Sequence of chain 1.A:
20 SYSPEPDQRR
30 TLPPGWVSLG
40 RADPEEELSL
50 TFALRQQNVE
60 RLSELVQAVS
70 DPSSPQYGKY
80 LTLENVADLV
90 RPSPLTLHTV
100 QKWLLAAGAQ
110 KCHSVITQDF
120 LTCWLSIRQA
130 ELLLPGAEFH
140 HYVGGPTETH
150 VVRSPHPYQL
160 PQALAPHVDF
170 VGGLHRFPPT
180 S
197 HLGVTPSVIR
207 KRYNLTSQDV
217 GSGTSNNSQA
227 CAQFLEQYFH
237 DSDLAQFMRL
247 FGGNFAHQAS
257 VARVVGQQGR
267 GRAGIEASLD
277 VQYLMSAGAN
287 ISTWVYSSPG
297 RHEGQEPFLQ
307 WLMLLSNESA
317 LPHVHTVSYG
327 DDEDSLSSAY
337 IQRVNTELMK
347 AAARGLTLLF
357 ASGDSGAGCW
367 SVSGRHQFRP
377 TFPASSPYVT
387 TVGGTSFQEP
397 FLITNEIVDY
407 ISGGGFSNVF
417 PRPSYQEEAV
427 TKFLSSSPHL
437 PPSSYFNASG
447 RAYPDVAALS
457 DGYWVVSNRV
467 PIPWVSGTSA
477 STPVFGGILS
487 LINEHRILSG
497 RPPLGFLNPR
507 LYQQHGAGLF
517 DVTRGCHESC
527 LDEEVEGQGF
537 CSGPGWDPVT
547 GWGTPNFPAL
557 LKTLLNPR

Binding-site contacts:
Ligand atom C6 contacts residue ARG208 of chain 1.A at 3.6 Å.
Ligand atom O6 contacts residue PHE516 of chain 1.A at 3.8 Å.
Ligand atom O5 contacts residue ASN210 of chain 1.A at 3.7 Å.
Ligand atom O7 contacts residue ARG208 of chain 1.A at 4.4 Å.
Ligand atom C3 contacts residue ASN552 of chain 1.A at 4.3 Å.
Ligand atom C6 contacts residue PHE516 of chain 1.A at 4.4 Å (hydrophobic).
Ligand atom O6 contacts residue ASN210 of chain 1.A at 4.4 Å.
Ligand atom C5 contacts residue ASN210 of chain 1.A at 2.5 Å.
Ligand atom O3 contacts residue ASN552 of chain 1.A at 4.5 Å.
Ligand atom C4 contacts residue ARG208 of chain 1.A at 3.9 Å.
Ligand atom O6 contacts residue THR550 of chain 1.A at 4.3 Å.
Ligand atom O6 contacts residue ASN552 of chain 1.A at 4.2 Å.
Ligand atom C4 contacts residue ASN552 of chain 1.A at 3.0 Å.
Ligand atom C1 contacts residue ASN210 of chain 1.A at 4.1 Å.
Ligand atom C3 contacts residue ASN210 of chain 1.A at 2.5 Å.
Ligand atom C5 contacts residue ASN552 of chain 1.A at 3.7 Å.
Ligand atom C6 contacts residue ASN552 of chain 1.A at 3.3 Å.
Ligand atom C6 contacts residue ASN210 of chain 1.A at 3.3 Å.
Ligand atom C5 contacts residue ARG208 of chain 1.A at 3.3 Å.
Ligand atom C4 contacts residue ASN210 of chain 1.A at 1.3 Å.
Ligand atom O5 contacts residue ARG208 of chain 1.A at 3.4 Å (salt-bridge).
Ligand atom O6 contacts residue ARG208 of chain 1.A at 3.4 Å (salt-bridge).
Ligand atom O3 contacts residue ASN210 of chain 1.A at 2.8 Å (h-bond).
Ligand atom C2 contacts residue ASN210 of chain 1.A at 3.7 Å.

A protein and the small-molecule ligand that binds it are described below.
Small molecule (SMILES): CC(=O)N[C@@H]1[C@@H](O)[C@H](O)[C@@H](CO)O[C@H]1O